The small molecule below binds the protein below.
Small molecule (SMILES): NC(=O)N[C@@H](CC(=O)O)C(=O)O

Sequence of chain 1.A:
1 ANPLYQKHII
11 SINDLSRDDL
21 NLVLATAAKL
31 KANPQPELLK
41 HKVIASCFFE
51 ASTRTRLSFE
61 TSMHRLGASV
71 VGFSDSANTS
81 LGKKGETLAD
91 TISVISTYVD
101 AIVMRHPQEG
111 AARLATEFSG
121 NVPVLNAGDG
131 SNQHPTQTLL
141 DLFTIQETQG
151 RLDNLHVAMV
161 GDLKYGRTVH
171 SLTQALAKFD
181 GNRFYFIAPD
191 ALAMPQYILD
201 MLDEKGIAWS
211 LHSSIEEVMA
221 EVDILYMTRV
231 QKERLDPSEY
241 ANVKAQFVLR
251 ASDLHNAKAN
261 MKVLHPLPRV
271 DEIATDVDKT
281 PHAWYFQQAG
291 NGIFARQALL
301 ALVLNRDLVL

Sequence of chain 3.A:
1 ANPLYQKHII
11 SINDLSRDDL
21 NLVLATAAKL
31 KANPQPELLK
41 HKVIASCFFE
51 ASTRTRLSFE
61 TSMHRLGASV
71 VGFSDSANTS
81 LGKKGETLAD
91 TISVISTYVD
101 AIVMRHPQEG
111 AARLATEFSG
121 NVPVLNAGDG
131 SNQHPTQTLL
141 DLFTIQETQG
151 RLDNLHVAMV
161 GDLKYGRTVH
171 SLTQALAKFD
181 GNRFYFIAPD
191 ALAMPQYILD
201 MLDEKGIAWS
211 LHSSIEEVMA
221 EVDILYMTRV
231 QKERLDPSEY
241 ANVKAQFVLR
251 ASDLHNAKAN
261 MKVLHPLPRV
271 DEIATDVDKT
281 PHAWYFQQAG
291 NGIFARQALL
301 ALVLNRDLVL

Binding-site contacts:
Ligand atom C2 contacts residue SER52 of chain 3.A at 3.2 Å.
Ligand atom C4 contacts residue PRO268 of chain 3.A at 4.2 Å (hydrophobic).
Ligand atom C61 contacts residue SER80 of chain 1.A at 3.3 Å.
Ligand atom N1 contacts residue PO41 of chain 3.E at 2.8 Å (h-bond).
Ligand atom O4 contacts residue LYS83 of chain 1.A at 2.9 Å.
Ligand atom O61 contacts residue THR53 of chain 3.A at 3.7 Å.
Ligand atom C61 contacts residue THR53 of chain 3.A at 4.0 Å.
Ligand atom O61 contacts residue SER80 of chain 1.A at 3.0 Å (h-bond).
Ligand atom O61 contacts residue ARG54 of chain 3.A at 3.2 Å (salt-bridge).
Ligand atom C2 contacts residue PO41 of chain 3.E at 3.3 Å.
Ligand atom N3 contacts residue SER52 of chain 3.A at 3.9 Å.
Ligand atom C6 contacts residue SER80 of chain 1.A at 3.2 Å.
Ligand atom O62 contacts residue SER80 of chain 1.A at 4.2 Å.
Ligand atom O62 contacts residue ARG54 of chain 3.A at 2.9 Å.
Ligand atom C2 contacts residue ARG105 of chain 3.A at 3.7 Å.
Ligand atom O5 contacts residue LYS83 of chain 1.A at 3.0 Å (salt-bridge).
Ligand atom N3 contacts residue ARG105 of chain 3.A at 4.3 Å.
Ligand atom O2 contacts residue PO41 of chain 3.E at 3.0 Å (h-bond).
Ligand atom C6 contacts residue PO41 of chain 3.E at 4.0 Å.
Ligand atom O4 contacts residue SER80 of chain 1.A at 2.9 Å (h-bond).
Ligand atom O62 contacts residue THR53 of chain 3.A at 4.2 Å.
Ligand atom N3 contacts residue SER80 of chain 1.A at 4.0 Å.
Ligand atom O62 contacts residue SER52 of chain 3.A at 3.4 Å (h-bond).
Ligand atom C5 contacts residue SER80 of chain 1.A at 4.2 Å.
Ligand atom N3 contacts residue ALA51 of chain 3.A at 3.6 Å.
Ligand atom C4 contacts residue SER80 of chain 1.A at 3.8 Å.
Ligand atom N1 contacts residue SER80 of chain 1.A at 4.1 Å.
Ligand atom O61 contacts residue LEU81 of chain 1.A at 3.9 Å.
Ligand atom C6 contacts residue SER52 of chain 3.A at 4.0 Å.
Ligand atom C61 contacts residue PO41 of chain 3.E at 4.3 Å.
Ligand atom C61 contacts residue SER52 of chain 3.A at 3.9 Å.
Ligand atom O62 contacts residue PO41 of chain 3.E at 3.7 Å.
Ligand atom C61 contacts residue ARG54 of chain 3.A at 3.6 Å.
Ligand atom C5 contacts residue PRO268 of chain 3.A at 3.6 Å (hydrophobic).
Ligand atom O2 contacts residue ARG105 of chain 3.A at 2.6 Å (salt-bridge).
Ligand atom C4 contacts residue LYS83 of chain 1.A at 3.5 Å.
Ligand atom O61 contacts residue SER52 of chain 3.A at 4.2 Å.
Ligand atom N1 contacts residue SER52 of chain 3.A at 3.2 Å (h-bond).
Ligand atom O2 contacts residue SER52 of chain 3.A at 3.2 Å (h-bond).
Ligand atom O62 contacts residue THR55 of chain 3.A at 3.6 Å (h-bond).